A small-molecule ligand and the protein it binds are described below.
Small molecule (SMILES): CC(=O)N[C@@H]1[C@@H](O)[C@H](O)[C@@H](CO)O[C@H]1O

Sequence of chain 1.A:
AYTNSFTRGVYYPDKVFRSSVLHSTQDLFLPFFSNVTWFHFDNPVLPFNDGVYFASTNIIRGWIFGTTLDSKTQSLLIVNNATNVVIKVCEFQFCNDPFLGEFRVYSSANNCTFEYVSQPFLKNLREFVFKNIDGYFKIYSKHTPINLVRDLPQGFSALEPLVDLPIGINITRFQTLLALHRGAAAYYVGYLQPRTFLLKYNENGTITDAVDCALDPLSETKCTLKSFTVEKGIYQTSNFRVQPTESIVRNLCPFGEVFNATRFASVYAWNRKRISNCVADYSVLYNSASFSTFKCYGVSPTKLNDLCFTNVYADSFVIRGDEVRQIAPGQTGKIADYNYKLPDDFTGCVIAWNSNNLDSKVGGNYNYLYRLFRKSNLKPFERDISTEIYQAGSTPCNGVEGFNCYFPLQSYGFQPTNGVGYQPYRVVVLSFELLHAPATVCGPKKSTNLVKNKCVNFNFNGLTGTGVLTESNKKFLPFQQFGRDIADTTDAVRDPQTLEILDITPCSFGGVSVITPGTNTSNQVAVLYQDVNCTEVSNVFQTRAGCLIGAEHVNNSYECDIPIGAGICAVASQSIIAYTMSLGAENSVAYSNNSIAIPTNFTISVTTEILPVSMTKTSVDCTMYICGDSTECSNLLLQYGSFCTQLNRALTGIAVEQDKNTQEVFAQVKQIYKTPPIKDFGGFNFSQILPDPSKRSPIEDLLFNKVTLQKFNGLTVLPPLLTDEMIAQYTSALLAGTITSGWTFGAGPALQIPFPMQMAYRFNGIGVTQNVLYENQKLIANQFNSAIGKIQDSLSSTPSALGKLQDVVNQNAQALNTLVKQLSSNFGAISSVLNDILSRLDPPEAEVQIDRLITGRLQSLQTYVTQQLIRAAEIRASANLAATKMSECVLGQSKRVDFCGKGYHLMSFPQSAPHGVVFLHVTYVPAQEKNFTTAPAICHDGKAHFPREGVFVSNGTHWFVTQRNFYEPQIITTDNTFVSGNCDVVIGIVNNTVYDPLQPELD

Binding-site contacts:
Ligand atom C7 contacts residue ASN343 of chain 1.A at 3.6 Å.
Ligand atom C2 contacts residue ASN343 of chain 1.A at 4.0 Å.
Ligand atom C8 contacts residue GLY339 of chain 1.A at 4.3 Å.
Ligand atom C1 contacts residue ASN343 of chain 1.A at 3.8 Å.
Ligand atom N2 contacts residue ASN343 of chain 1.A at 3.0 Å (h-bond).
Ligand atom C8 contacts residue ASN343 of chain 1.A at 3.4 Å.